Sequence of chain 1.B:
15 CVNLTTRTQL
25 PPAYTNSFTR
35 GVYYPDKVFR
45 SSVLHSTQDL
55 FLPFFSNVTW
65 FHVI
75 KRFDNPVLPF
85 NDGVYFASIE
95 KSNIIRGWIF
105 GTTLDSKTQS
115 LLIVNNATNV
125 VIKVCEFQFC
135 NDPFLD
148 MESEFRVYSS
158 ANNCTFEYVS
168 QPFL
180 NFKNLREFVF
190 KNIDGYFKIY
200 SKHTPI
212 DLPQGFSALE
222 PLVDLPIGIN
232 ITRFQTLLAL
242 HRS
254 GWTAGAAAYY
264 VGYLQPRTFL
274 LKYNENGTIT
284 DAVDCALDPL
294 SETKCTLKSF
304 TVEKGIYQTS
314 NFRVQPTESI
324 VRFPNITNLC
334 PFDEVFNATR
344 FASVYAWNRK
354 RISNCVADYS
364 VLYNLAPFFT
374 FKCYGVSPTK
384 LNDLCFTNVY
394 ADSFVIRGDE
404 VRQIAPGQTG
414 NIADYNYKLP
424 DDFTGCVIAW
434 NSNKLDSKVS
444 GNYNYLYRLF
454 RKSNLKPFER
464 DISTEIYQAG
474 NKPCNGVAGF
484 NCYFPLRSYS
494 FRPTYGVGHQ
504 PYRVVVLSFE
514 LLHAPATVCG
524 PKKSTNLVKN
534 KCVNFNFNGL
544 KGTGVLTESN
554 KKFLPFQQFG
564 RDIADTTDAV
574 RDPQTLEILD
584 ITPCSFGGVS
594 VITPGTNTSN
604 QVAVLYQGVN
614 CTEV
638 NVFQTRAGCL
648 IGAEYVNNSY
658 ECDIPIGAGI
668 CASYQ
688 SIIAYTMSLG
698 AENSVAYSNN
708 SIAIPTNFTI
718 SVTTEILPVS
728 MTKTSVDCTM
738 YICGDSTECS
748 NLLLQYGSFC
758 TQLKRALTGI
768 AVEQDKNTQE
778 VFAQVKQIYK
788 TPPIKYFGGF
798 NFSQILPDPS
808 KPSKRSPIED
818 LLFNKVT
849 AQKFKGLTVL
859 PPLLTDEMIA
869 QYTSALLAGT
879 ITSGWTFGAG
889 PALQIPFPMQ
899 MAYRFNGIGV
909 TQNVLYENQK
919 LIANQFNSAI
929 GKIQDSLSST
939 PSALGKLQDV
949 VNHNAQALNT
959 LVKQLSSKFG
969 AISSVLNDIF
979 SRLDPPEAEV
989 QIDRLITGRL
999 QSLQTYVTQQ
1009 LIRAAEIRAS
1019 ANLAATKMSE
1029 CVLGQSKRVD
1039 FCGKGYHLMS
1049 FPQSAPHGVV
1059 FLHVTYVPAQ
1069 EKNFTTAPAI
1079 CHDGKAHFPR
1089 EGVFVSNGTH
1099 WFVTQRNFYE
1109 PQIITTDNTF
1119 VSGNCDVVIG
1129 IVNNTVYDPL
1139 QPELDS

Binding-site contacts:
Ligand atom O6 contacts residue GLN801 of chain 1.B at 4.1 Å.
Ligand atom C8 contacts residue GLN801 of chain 1.B at 4.5 Å.
Ligand atom C3 contacts residue ASN798 of chain 1.B at 3.8 Å.
Ligand atom C2 contacts residue ASN798 of chain 1.B at 2.5 Å.
Ligand atom C1 contacts residue SER800 of chain 1.B at 3.5 Å.
Ligand atom C1 contacts residue ASN798 of chain 1.B at 1.4 Å.
Ligand atom C5 contacts residue SER800 of chain 1.B at 3.3 Å.
Ligand atom C5 contacts residue ASN798 of chain 1.B at 3.6 Å.
Ligand atom C5 contacts residue GLN801 of chain 1.B at 4.3 Å.
Ligand atom O7 contacts residue SER800 of chain 1.B at 4.5 Å.
Ligand atom O5 contacts residue ASN798 of chain 1.B at 2.4 Å (h-bond).
Ligand atom C7 contacts residue ASN798 of chain 1.B at 3.5 Å.
Ligand atom C6 contacts residue GLN801 of chain 1.B at 3.5 Å.
Ligand atom N2 contacts residue ASN798 of chain 1.B at 2.9 Å (h-bond).
Ligand atom O7 contacts residue ASN798 of chain 1.B at 3.8 Å.
Ligand atom O5 contacts residue SER800 of chain 1.B at 3.2 Å (h-bond).
Ligand atom C4 contacts residue ASN798 of chain 1.B at 4.2 Å.
Ligand atom C6 contacts residue SER800 of chain 1.B at 3.8 Å.

A small-molecule ligand and the protein it binds are described below.
Small molecule (SMILES): CC(=O)N[C@H]1[C@H](O[C@H]2[C@H](O)[C@@H](NC(C)=O)CO[C@@H]2CO)O[C@H](CO)[C@@H](O)[C@@H]1O